The protein below binds the small molecule below.
Small molecule (SMILES): COc1nc(=O)n(C)c(C=C(CO)CO)c1C

Binding-site contacts:
Ligand atom N1 contacts residue MET83 of chain 1.B at 3.8 Å.
Ligand atom C11 contacts residue TYR127 of chain 1.B at 3.9 Å (hydrophobic).
Ligand atom C14 contacts residue ILE52 of chain 1.B at 3.9 Å (hydrophobic).
Ligand atom C13 contacts residue TRP43 of chain 1.B at 4.0 Å (hydrophobic).
Ligand atom C02 contacts residue ARG131 of chain 1.B at 3.1 Å.
Ligand atom O3 contacts residue HIS13 of chain 1.B at 3.0 Å.
Ligand atom C14 contacts residue TRP43 of chain 1.B at 3.3 Å (hydrophobic).
Ligand atom N2 contacts residue MET83 of chain 1.B at 4.0 Å.
Ligand atom O2 contacts residue TYR127 of chain 1.B at 3.8 Å.
Ligand atom C5 contacts residue MET83 of chain 1.B at 4.0 Å (hydrophobic).
Ligand atom C4 contacts residue HIS13 of chain 1.B at 4.0 Å.
Ligand atom C02 contacts residue MET186 of chain 1.B at 3.6 Å (hydrophobic).
Ligand atom N2 contacts residue GLN80 of chain 1.B at 3.5 Å (h-bond).
Ligand atom O4 contacts residue ILE52 of chain 1.B at 3.4 Å.
Ligand atom N2 contacts residue TYR127 of chain 1.B at 3.6 Å.
Ligand atom C13 contacts residue ARG118 of chain 1.B at 3.3 Å.
Ligand atom C1 contacts residue MET83 of chain 1.B at 3.8 Å (hydrophobic).
Ligand atom O1 contacts residue ALA123 of chain 1.B at 4.0 Å.
Ligand atom O3 contacts residue ARG118 of chain 1.B at 3.2 Å (salt-bridge).
Ligand atom C01 contacts residue ARG118 of chain 1.B at 4.0 Å.
Ligand atom C14 contacts residue MET83 of chain 1.B at 4.0 Å (hydrophobic).
Ligand atom C1 contacts residue GLN80 of chain 1.B at 3.9 Å.
Ligand atom O3 contacts residue ARG177 of chain 1.B at 3.5 Å.
Ligand atom C3 contacts residue TYR127 of chain 1.B at 3.4 Å (hydrophobic).
Ligand atom O3 contacts residue GLU38 of chain 1.B at 3.3 Å (salt-bridge).
Ligand atom C5 contacts residue TYR127 of chain 1.B at 3.7 Å (hydrophobic).
Ligand atom O1 contacts residue GLN80 of chain 1.B at 3.4 Å (h-bond).
Ligand atom C13 contacts residue GLU38 of chain 1.B at 3.0 Å.
Ligand atom C1 contacts residue TYR127 of chain 1.B at 3.6 Å (hydrophobic).
Ligand atom O2 contacts residue ILE55 of chain 1.B at 3.9 Å.
Ligand atom C02 contacts residue TYR56 of chain 1.B at 3.6 Å (hydrophobic).
Ligand atom C2 contacts residue TYR127 of chain 1.B at 3.4 Å (hydrophobic).
Ligand atom C4 contacts residue TYR127 of chain 1.B at 3.6 Å (hydrophobic).
Ligand atom C11 contacts residue ARG118 of chain 1.B at 3.8 Å.
Ligand atom O4 contacts residue ARG177 of chain 1.B at 3.2 Å.
Ligand atom C4 contacts residue TYR56 of chain 1.B at 3.6 Å (hydrophobic).
Ligand atom O1 contacts residue TYR127 of chain 1.B at 3.8 Å.
Ligand atom C02 contacts residue TYR127 of chain 1.B at 3.4 Å (hydrophobic).
Ligand atom O1 contacts residue MET83 of chain 1.B at 3.5 Å.
Ligand atom N1 contacts residue TYR127 of chain 1.B at 3.9 Å.

Sequence of chain 1.B:
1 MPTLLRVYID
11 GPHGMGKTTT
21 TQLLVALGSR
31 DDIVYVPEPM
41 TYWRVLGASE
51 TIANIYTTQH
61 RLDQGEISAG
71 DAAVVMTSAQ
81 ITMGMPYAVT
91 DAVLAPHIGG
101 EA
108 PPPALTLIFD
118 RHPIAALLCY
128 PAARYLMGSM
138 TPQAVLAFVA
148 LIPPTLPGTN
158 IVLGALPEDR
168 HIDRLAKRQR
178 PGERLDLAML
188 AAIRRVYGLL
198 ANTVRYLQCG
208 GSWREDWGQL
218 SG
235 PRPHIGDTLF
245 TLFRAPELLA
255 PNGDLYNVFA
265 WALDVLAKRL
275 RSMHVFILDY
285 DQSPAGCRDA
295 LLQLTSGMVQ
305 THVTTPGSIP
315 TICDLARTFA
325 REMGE